This protein binds this small molecule.
Small molecule (SMILES): O=P(O)(O)OC[C@H]1O[C@](O)(COP(=O)(O)O)[C@@H](O)[C@@H]1O

Sequence of chain 1.A:
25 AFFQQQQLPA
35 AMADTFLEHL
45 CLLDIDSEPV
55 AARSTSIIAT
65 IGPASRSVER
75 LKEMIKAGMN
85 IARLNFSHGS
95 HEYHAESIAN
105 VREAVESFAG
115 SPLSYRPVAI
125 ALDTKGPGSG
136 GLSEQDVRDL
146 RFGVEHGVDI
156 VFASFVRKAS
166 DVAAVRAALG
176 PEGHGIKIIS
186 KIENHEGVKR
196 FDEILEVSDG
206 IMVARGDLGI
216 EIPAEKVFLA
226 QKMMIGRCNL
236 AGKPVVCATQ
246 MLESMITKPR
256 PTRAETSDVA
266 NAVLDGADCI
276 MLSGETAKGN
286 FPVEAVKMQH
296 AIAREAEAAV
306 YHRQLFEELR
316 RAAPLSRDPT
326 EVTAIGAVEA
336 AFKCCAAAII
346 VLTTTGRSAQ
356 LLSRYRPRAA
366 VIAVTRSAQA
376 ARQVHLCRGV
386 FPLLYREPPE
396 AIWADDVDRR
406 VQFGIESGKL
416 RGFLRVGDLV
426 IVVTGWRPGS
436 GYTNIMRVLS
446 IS

Binding-site contacts:
Ligand atom O6P contacts residue THR349 of chain 1.A at 3.7 Å.
Ligand atom C3 contacts residue GLY434 of chain 1.A at 3.5 Å.
Ligand atom P2 contacts residue THR348 of chain 1.A at 3.5 Å.
Ligand atom O3P contacts residue PRO433 of chain 1.A at 3.6 Å.
Ligand atom O3 contacts residue TRP398 of chain 1.A at 3.7 Å.
Ligand atom O3 contacts residue GLY430 of chain 1.A at 3.2 Å.
Ligand atom C3 contacts residue ARG432 of chain 1.A at 3.3 Å.
Ligand atom P1 contacts residue GLY434 of chain 1.A at 3.8 Å.
Ligand atom O4 contacts residue THR438 of chain 1.A at 3.5 Å (h-bond).
Ligand atom O4 contacts residue GLY434 of chain 1.A at 2.5 Å (h-bond).
Ligand atom O4P contacts residue GLY436 of chain 1.A at 3.0 Å (h-bond).
Ligand atom O2P contacts residue ARG405 of chain 1.A at 2.5 Å (salt-bridge).
Ligand atom O6P contacts residue SER353 of chain 1.A at 2.8 Å (h-bond).
Ligand atom O4 contacts residue GLY436 of chain 1.A at 3.6 Å.
Ligand atom O5P contacts residue THR348 of chain 1.A at 3.7 Å.
Ligand atom O1P contacts residue GLY434 of chain 1.A at 2.9 Å (h-bond).
Ligand atom O3P contacts residue ARG405 of chain 1.A at 3.2 Å (salt-bridge).
Ligand atom O5P contacts residue THR349 of chain 1.A at 3.3 Å (h-bond).
Ligand atom P1 contacts residue ARG405 of chain 1.A at 3.6 Å.
Ligand atom O1 contacts residue GLY434 of chain 1.A at 3.6 Å.
Ligand atom C6 contacts residue LEU347 of chain 1.A at 3.5 Å (hydrophobic).
Ligand atom O5P contacts residue SER435 of chain 1.A at 3.4 Å.
Ligand atom P2 contacts residue THR349 of chain 1.A at 3.5 Å.
Ligand atom C6 contacts residue THR438 of chain 1.A at 3.5 Å.
Ligand atom O6 contacts residue SER435 of chain 1.A at 3.7 Å.
Ligand atom O2 contacts residue LEU347 of chain 1.A at 3.6 Å.
Ligand atom O4 contacts residue TYR437 of chain 1.A at 2.9 Å (h-bond).
Ligand atom O3P contacts residue TRP398 of chain 1.A at 2.8 Å (h-bond).
Ligand atom O2 contacts residue GLY430 of chain 1.A at 3.3 Å (h-bond).
Ligand atom O4P contacts residue SER353 of chain 1.A at 3.6 Å.
Ligand atom P2 contacts residue SER353 of chain 1.A at 3.7 Å.
Ligand atom O5P contacts residue THR350 of chain 1.A at 2.7 Å (h-bond).
Ligand atom C5 contacts residue GLY434 of chain 1.A at 3.5 Å.
Ligand atom O6 contacts residue THR348 of chain 1.A at 3.7 Å.
Ligand atom O4P contacts residue SER435 of chain 1.A at 3.7 Å.
Ligand atom O3 contacts residue ARG432 of chain 1.A at 2.6 Å (salt-bridge).
Ligand atom C4 contacts residue GLY434 of chain 1.A at 3.4 Å.
Ligand atom O5 contacts residue LEU347 of chain 1.A at 3.6 Å.
Ligand atom O6 contacts residue THR349 of chain 1.A at 3.0 Å (h-bond).
Ligand atom O6P contacts residue THR348 of chain 1.A at 2.4 Å (h-bond).